Sequence of chain 1.R:
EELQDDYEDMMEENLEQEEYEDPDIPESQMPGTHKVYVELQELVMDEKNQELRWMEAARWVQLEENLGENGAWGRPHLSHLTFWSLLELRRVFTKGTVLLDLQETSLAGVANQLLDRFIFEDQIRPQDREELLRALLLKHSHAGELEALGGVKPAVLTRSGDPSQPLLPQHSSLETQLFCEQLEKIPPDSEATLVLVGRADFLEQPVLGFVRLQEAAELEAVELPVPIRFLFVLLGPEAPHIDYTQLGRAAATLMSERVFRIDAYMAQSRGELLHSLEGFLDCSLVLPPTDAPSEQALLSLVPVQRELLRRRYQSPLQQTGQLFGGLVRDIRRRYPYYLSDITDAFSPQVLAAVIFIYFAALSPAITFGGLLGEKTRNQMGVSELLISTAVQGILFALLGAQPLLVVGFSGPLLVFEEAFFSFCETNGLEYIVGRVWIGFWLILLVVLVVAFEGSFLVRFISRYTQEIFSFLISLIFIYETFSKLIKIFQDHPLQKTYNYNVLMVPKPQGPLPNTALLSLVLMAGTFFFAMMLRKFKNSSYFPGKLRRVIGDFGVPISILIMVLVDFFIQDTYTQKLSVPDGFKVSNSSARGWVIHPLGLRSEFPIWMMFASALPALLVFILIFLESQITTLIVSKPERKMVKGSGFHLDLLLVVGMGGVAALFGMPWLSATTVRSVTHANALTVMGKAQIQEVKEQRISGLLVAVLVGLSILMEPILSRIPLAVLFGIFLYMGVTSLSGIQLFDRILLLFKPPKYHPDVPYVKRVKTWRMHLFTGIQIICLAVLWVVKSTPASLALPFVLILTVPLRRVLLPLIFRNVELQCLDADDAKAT

Binding-site contacts:
Ligand atom C27 contacts residue TRP496 of chain 1.R at 4.0 Å (hydrophobic).
Ligand atom C16 contacts residue TRP492 of chain 1.R at 4.4 Å (hydrophobic).
Ligand atom C27 contacts residue MET100 of chain 1.P at 4.2 Å (hydrophobic).
Ligand atom C15 contacts residue TRP492 of chain 1.R at 4.3 Å (hydrophobic).
Ligand atom C27 contacts residue PHE495 of chain 1.R at 4.1 Å (hydrophobic).
Ligand atom C20 contacts residue VAL99 of chain 1.P at 4.4 Å (hydrophobic).
Ligand atom C15 contacts residue VAL99 of chain 1.P at 4.3 Å (hydrophobic).
Ligand atom C11 contacts residue ILE661 of chain 1.R at 3.7 Å (hydrophobic).
Ligand atom C26 contacts residue TRP496 of chain 1.R at 3.7 Å (hydrophobic).
Ligand atom C21 contacts residue PHE665 of chain 1.R at 3.6 Å (hydrophobic).
Ligand atom O1 contacts residue PHE87 of chain 1.P at 4.5 Å.
Ligand atom C25 contacts residue MET100 of chain 1.P at 4.0 Å (hydrophobic).
Ligand atom C26 contacts residue ILE96 of chain 1.P at 4.4 Å (hydrophobic).
Ligand atom C10 contacts residue ILE661 of chain 1.R at 4.2 Å (hydrophobic).
Ligand atom C25 contacts residue PHE495 of chain 1.R at 4.4 Å (hydrophobic).
Ligand atom C23 contacts residue TRP496 of chain 1.R at 4.0 Å (hydrophobic).
Ligand atom C16 contacts residue ILE96 of chain 1.P at 4.2 Å (hydrophobic).
Ligand atom C1 contacts residue ILE661 of chain 1.R at 4.0 Å (hydrophobic).
Ligand atom C18 contacts residue MET664 of chain 1.R at 3.6 Å (hydrophobic).
Ligand atom C7 contacts residue ILE95 of chain 1.P at 3.5 Å (hydrophobic).
Ligand atom C21 contacts residue VAL99 of chain 1.P at 3.9 Å (hydrophobic).
Ligand atom C19 contacts residue MET664 of chain 1.R at 4.4 Å (hydrophobic).
Ligand atom C19 contacts residue LEU653 of chain 1.R at 3.9 Å (hydrophobic).
Ligand atom C6 contacts residue ILE95 of chain 1.P at 4.0 Å (hydrophobic).
Ligand atom C16 contacts residue VAL99 of chain 1.P at 3.5 Å (hydrophobic).
Ligand atom C24 contacts residue VAL99 of chain 1.P at 4.2 Å (hydrophobic).
Ligand atom C7 contacts residue ILE92 of chain 1.P at 4.2 Å (hydrophobic).
Ligand atom C17 contacts residue VAL99 of chain 1.P at 3.9 Å (hydrophobic).
Ligand atom C26 contacts residue TRP492 of chain 1.R at 4.3 Å (hydrophobic).
Ligand atom C19 contacts residue ILE661 of chain 1.R at 3.6 Å (hydrophobic).
Ligand atom C15 contacts residue ILE96 of chain 1.P at 3.5 Å (hydrophobic).
Ligand atom C6 contacts residue ILE92 of chain 1.P at 4.2 Å (hydrophobic).
Ligand atom C22 contacts residue PHE665 of chain 1.R at 4.3 Å (hydrophobic).
Ligand atom C12 contacts residue PHE665 of chain 1.R at 4.0 Å (hydrophobic).
Ligand atom C20 contacts residue PHE665 of chain 1.R at 3.6 Å (hydrophobic).
Ligand atom C26 contacts residue PHE495 of chain 1.R at 3.6 Å (hydrophobic).
Ligand atom C4 contacts residue PHE87 of chain 1.P at 3.7 Å (hydrophobic).
Ligand atom C26 contacts residue MET100 of chain 1.P at 4.4 Å (hydrophobic).
Ligand atom C27 contacts residue LEU499 of chain 1.R at 3.7 Å (hydrophobic).
Ligand atom C18 contacts residue TRP492 of chain 1.R at 3.6 Å (hydrophobic).

Sequence of chain 1.P:
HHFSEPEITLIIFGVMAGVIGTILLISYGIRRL

This protein binds this small molecule.
Small molecule (SMILES): CC(C)CCC[C@@H](C)[C@H]1CC[C@H]2[C@@H]3CC=C4C[C@@H](O)CC[C@]4(C)[C@H]3CC[C@]12C